Binding-site contacts:
Ligand atom C25 contacts residue LYS64 of chain 1.A at 3.3 Å.
Ligand atom C23 contacts residue ILE108 of chain 1.A at 3.6 Å (hydrophobic).
Ligand atom O26 contacts residue GLY177 of chain 1.A at 2.8 Å (h-bond).
Ligand atom N3 contacts residue TRP112 of chain 1.A at 3.8 Å.
Ligand atom N9 contacts residue CYS113 of chain 1.A at 3.0 Å (h-bond).
Ligand atom S22 contacts residue GLY174 of chain 1.A at 3.6 Å (h-bond).
Ligand atom N3 contacts residue GLN111 of chain 1.A at 3.6 Å (h-bond).
Ligand atom C25 contacts residue LEU178 of chain 1.A at 3.2 Å (hydrophobic).
Ligand atom O26 contacts residue ASP175 of chain 1.A at 3.4 Å.
Ligand atom F20 contacts residue THR110 of chain 1.A at 3.4 Å.
Ligand atom C23 contacts residue LEU86 of chain 1.A at 3.7 Å (hydrophobic).
Ligand atom C5 contacts residue ALA62 of chain 1.A at 3.5 Å (hydrophobic).
Ligand atom C17 contacts residue LYS64 of chain 1.A at 3.0 Å.
Ligand atom C24 contacts residue ILE108 of chain 1.A at 3.2 Å (hydrophobic).
Ligand atom C18 contacts residue LYS64 of chain 1.A at 3.4 Å.
Ligand atom O26 contacts residue GLY174 of chain 1.A at 3.1 Å (h-bond).
Ligand atom O27 contacts residue LEU86 of chain 1.A at 2.9 Å.
Ligand atom F19 contacts residue VAL52 of chain 1.A at 2.8 Å.
Ligand atom C2 contacts residue CYS113 of chain 1.A at 3.8 Å (hydrophobic).
Ligand atom O27 contacts residue GLY174 of chain 1.A at 3.8 Å.
Ligand atom N3 contacts residue CYS113 of chain 1.A at 3.1 Å (h-bond).
Ligand atom C8 contacts residue TRP112 of chain 1.A at 3.1 Å (hydrophobic).
Ligand atom C4 contacts residue GLN111 of chain 1.A at 3.4 Å.
Ligand atom C4 contacts residue ALA62 of chain 1.A at 3.4 Å (hydrophobic).
Ligand atom C2 contacts residue TRP112 of chain 1.A at 3.6 Å (hydrophobic).
Ligand atom C25 contacts residue GLY177 of chain 1.A at 3.4 Å.
Ligand atom C16 contacts residue LYS64 of chain 1.A at 3.6 Å.
Ligand atom F20 contacts residue LEU95 of chain 1.A at 2.6 Å.
Ligand atom N21 contacts residue GLY174 of chain 1.A at 3.5 Å (h-bond).
Ligand atom N7 contacts residue TRP112 of chain 1.A at 3.8 Å.
Ligand atom C24 contacts residue GLY177 of chain 1.A at 3.3 Å.
Ligand atom N9 contacts residue TRP112 of chain 1.A at 3.3 Å.
Ligand atom C14 contacts residue LEU95 of chain 1.A at 3.7 Å (hydrophobic).
Ligand atom N3 contacts residue ALA62 of chain 1.A at 3.8 Å.
Ligand atom O26 contacts residue PHE176 of chain 1.A at 3.2 Å (h-bond).
Ligand atom O13 contacts residue VAL52 of chain 1.A at 3.4 Å.
Ligand atom N21 contacts residue LEU95 of chain 1.A at 3.7 Å.
Ligand atom N10 contacts residue THR110 of chain 1.A at 3.7 Å.
Ligand atom C24 contacts residue LEU86 of chain 1.A at 3.5 Å (hydrophobic).
Ligand atom F19 contacts residue LYS64 of chain 1.A at 3.0 Å.

Sequence of chain 1.A:
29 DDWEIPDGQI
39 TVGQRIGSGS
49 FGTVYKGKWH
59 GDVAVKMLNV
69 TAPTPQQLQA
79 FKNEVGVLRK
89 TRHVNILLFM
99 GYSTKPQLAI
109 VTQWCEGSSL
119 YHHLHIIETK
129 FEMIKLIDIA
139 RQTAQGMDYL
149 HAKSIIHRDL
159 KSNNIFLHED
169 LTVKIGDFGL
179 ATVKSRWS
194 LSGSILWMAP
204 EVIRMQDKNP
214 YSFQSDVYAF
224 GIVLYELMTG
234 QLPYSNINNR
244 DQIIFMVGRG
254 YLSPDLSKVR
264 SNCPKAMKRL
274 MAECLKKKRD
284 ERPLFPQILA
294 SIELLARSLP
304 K

This small molecule binds to this protein.
Small molecule (SMILES): CCCS(=O)(=O)Nc1ccc(F)c(C(=O)Nc2cnc3nc[nH]c3c2)c1F